A small-molecule ligand and the protein it binds are described below.
Small molecule (SMILES): O=C(O)c1cc2ccccc2o1

Binding-site contacts:
Ligand atom CAG contacts residue PRO65 of chain 1.B at 4.0 Å (hydrophobic).
Ligand atom CAI contacts residue ARG122 of chain 1.B at 3.3 Å.
Ligand atom CAI contacts residue ARG62 of chain 1.B at 4.0 Å.
Ligand atom CAK contacts residue ARG122 of chain 1.B at 4.5 Å.
Ligand atom CAG contacts residue ARG122 of chain 1.B at 3.3 Å.
Ligand atom CAJ contacts residue ARG62 of chain 1.B at 3.6 Å.
Ligand atom OAB contacts residue ARG122 of chain 1.B at 4.2 Å.
Ligand atom CAK contacts residue GLU36 of chain 1.B at 3.9 Å.
Ligand atom CAJ contacts residue PRO65 of chain 1.B at 3.9 Å (hydrophobic).
Ligand atom CAL contacts residue PRO65 of chain 1.B at 3.7 Å (hydrophobic).
Ligand atom CAK contacts residue ILE64 of chain 1.B at 4.3 Å (hydrophobic).
Ligand atom CAL contacts residue GLU36 of chain 1.B at 4.3 Å.
Ligand atom CAE contacts residue ARG62 of chain 1.B at 4.4 Å.
Ligand atom CAE contacts residue GLU36 of chain 1.B at 3.5 Å.
Ligand atom CAC contacts residue GLY63 of chain 1.B at 4.3 Å.
Ligand atom CAI contacts residue PRO65 of chain 1.B at 4.3 Å (hydrophobic).
Ligand atom CAJ contacts residue GLY63 of chain 1.B at 4.4 Å.
Ligand atom CAE contacts residue ILE64 of chain 1.B at 3.8 Å (hydrophobic).
Ligand atom CAC contacts residue ILE64 of chain 1.B at 3.9 Å (hydrophobic).
Ligand atom OAH contacts residue ARG62 of chain 1.B at 3.7 Å.
Ligand atom CAG contacts residue GLY63 of chain 1.B at 3.3 Å.
Ligand atom CAK contacts residue PRO65 of chain 1.B at 3.8 Å (hydrophobic).
Ligand atom CAE contacts residue GLY63 of chain 1.B at 3.2 Å.
Ligand atom OAH contacts residue PRO65 of chain 1.B at 3.8 Å.
Ligand atom CAF contacts residue GLU36 of chain 1.B at 4.5 Å.
Ligand atom OAA contacts residue ARG62 of chain 1.B at 3.9 Å.
Ligand atom CAD contacts residue ILE64 of chain 1.B at 4.5 Å (hydrophobic).
Ligand atom CAC contacts residue GLU36 of chain 1.B at 3.8 Å.
Ligand atom CAK contacts residue GLY63 of chain 1.B at 3.4 Å.
Ligand atom CAF contacts residue ARG62 of chain 1.B at 4.4 Å.
Ligand atom CAJ contacts residue ARG122 of chain 1.B at 3.4 Å.
Ligand atom CAE contacts residue PRO65 of chain 1.B at 4.3 Å (hydrophobic).
Ligand atom OAB contacts residue PRO65 of chain 1.B at 4.5 Å.
Ligand atom OAA contacts residue ARG122 of chain 1.B at 2.8 Å (salt-bridge).
Ligand atom CAG contacts residue ARG62 of chain 1.B at 3.3 Å.
Ligand atom CAK contacts residue ARG62 of chain 1.B at 3.7 Å.
Ligand atom CAL contacts residue ARG62 of chain 1.B at 3.7 Å.
Ligand atom CAF contacts residue PRO65 of chain 1.B at 4.1 Å (hydrophobic).
Ligand atom CAD contacts residue GLU36 of chain 1.B at 4.2 Å.
Ligand atom OAB contacts residue ARG62 of chain 1.B at 4.5 Å.

Sequence of chain 1.B:
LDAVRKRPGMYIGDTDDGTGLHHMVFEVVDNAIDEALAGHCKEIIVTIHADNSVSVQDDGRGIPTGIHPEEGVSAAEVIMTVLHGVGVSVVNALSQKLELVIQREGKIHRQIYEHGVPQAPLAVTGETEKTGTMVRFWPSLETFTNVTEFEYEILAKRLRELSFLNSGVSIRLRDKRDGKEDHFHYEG